Binding-site contacts:
Ligand atom C22 contacts residue PHE294 of chain 1.D at 3.7 Å (hydrophobic).
Ligand atom C16 contacts residue MET351 of chain 1.D at 4.2 Å (hydrophobic).
Ligand atom C18 contacts residue ILE291 of chain 1.D at 4.0 Å (hydrophobic).
Ligand atom C83 contacts residue ILE298 of chain 1.D at 3.5 Å (hydrophobic).
Ligand atom O84 contacts residue ILE302 of chain 1.D at 4.3 Å.
Ligand atom C01 contacts residue LEU343 of chain 1.D at 3.7 Å (hydrophobic).
Ligand atom O82 contacts residue ALA344 of chain 1.D at 3.5 Å (h-bond).
Ligand atom C21 contacts residue PHE294 of chain 1.D at 3.4 Å (hydrophobic).
Ligand atom C21 contacts residue ILE291 of chain 1.D at 3.8 Å (hydrophobic).
Ligand atom C18 contacts residue MET351 of chain 1.D at 4.2 Å (hydrophobic).
Ligand atom C85 contacts residue VAL340 of chain 1.D at 3.8 Å (hydrophobic).
Ligand atom C22 contacts residue ILE291 of chain 1.D at 4.2 Å (hydrophobic).
Ligand atom O79 contacts residue PHE294 of chain 1.D at 2.8 Å.
Ligand atom C13 contacts residue ILE298 of chain 1.D at 4.2 Å (hydrophobic).
Ligand atom O82 contacts residue MET351 of chain 1.D at 4.2 Å.
Ligand atom C02 contacts residue VAL340 of chain 1.D at 4.2 Å (hydrophobic).
Ligand atom C18 contacts residue ALA353 of chain 1.D at 4.2 Å (hydrophobic).
Ligand atom C08 contacts residue ILE299 of chain 1.D at 4.0 Å (hydrophobic).
Ligand atom C10 contacts residue ALA344 of chain 1.D at 3.8 Å (hydrophobic).
Ligand atom C17 contacts residue ILE291 of chain 1.D at 3.9 Å (hydrophobic).
Ligand atom C85 contacts residue ALA344 of chain 1.D at 3.9 Å (hydrophobic).
Ligand atom C23 contacts residue ILE291 of chain 1.D at 3.6 Å (hydrophobic).
Ligand atom C80 contacts residue MET351 of chain 1.D at 3.7 Å (hydrophobic).
Ligand atom O82 contacts residue VAL347 of chain 1.D at 3.0 Å.
Ligand atom C19 contacts residue ILE291 of chain 1.D at 3.7 Å (hydrophobic).
Ligand atom C20 contacts residue ILE291 of chain 1.D at 4.2 Å (hydrophobic).
Ligand atom O82 contacts residue ALA348 of chain 1.D at 4.0 Å.
Ligand atom C24 contacts residue ILE291 of chain 1.D at 4.0 Å (hydrophobic).
Ligand atom C07 contacts residue ILE298 of chain 1.D at 4.3 Å (hydrophobic).
Ligand atom C17 contacts residue ALA348 of chain 1.D at 4.3 Å (hydrophobic).
Ligand atom C01 contacts residue VAL340 of chain 1.D at 3.6 Å (hydrophobic).
Ligand atom C81 contacts residue VAL347 of chain 1.D at 4.2 Å (hydrophobic).
Ligand atom C24 contacts residue ALA290 of chain 1.D at 4.0 Å (hydrophobic).
Ligand atom C08 contacts residue ALA344 of chain 1.D at 3.8 Å (hydrophobic).
Ligand atom O09 contacts residue VAL347 of chain 1.D at 4.2 Å.
Ligand atom C81 contacts residue MET351 of chain 1.D at 4.0 Å (hydrophobic).
Ligand atom C83 contacts residue ILE302 of chain 1.D at 3.3 Å (hydrophobic).
Ligand atom C07 contacts residue ILE299 of chain 1.D at 4.3 Å (hydrophobic).
Ligand atom C03 contacts residue VAL347 of chain 1.D at 4.3 Å (hydrophobic).
Ligand atom O09 contacts residue ALA344 of chain 1.D at 3.7 Å.

Sequence of chain 1.D:
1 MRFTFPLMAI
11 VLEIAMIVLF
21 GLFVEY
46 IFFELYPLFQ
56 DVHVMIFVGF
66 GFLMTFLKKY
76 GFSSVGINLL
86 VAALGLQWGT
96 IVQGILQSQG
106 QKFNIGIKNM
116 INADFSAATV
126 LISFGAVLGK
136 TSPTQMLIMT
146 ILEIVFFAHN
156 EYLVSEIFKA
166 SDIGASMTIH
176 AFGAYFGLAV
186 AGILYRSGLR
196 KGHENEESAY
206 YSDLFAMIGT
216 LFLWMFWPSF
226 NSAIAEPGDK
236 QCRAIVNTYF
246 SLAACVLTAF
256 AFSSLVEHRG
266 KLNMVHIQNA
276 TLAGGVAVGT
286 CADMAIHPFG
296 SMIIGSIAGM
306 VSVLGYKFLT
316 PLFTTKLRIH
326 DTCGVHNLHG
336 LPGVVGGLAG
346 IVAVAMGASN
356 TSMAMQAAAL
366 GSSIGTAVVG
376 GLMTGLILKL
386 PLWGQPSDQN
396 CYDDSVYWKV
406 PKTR

This small molecule binds to this protein.
Small molecule (SMILES): C[C@@H]1CC[C@@]2(OC1)O[C@H]1[C@@H](O)[C@H]3[C@@H]4CC[C@H]5C[C@@H](O[C@@H]6O[C@H](CO)[C@H](O[C@@H]7O[C@H](CO)[C@@H](O)[C@H](O[C@@H]8OC[C@@H](O)[C@H](O)[C@H]8O)[C@H]7O[C@@H]7O[C@H](CO)[C@H](O)[C@H](O[C@@H]8O[C@H](CO)[C@@H](O)[C@H](O)[C@H]8O)[C@H]7O)[C@H](O)[C@H]6O)[C@H](O)C[C@]5(C)[C@H]4CC[C@]3(C)[C@H]1[C@@H]2C